Sequence of chain 1.B:
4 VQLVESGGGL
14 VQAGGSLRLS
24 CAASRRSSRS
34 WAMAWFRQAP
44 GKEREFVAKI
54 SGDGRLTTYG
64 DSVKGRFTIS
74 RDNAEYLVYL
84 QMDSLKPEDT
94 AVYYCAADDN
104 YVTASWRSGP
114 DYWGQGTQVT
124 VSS

The small molecule below binds the protein below.
Small molecule (SMILES): CN(Cc1cnc2nc(N)nc(N)c2n1)c1ccc(C(=O)N[C@@H](CCC(=O)O)C(=O)O)cc1

Binding-site contacts:
Ligand atom N3 contacts residue TYR79 of chain 1.B at 3.2 Å.
Ligand atom C6 contacts residue TYR79 of chain 1.B at 3.5 Å (hydrophobic).
Ligand atom NA2 contacts residue ARG74 of chain 1.B at 3.7 Å.
Ligand atom C8A contacts residue ARG74 of chain 1.B at 3.8 Å.
Ligand atom C15 contacts residue SER30 of chain 1.B at 3.5 Å.
Ligand atom C2 contacts residue ARG74 of chain 1.B at 3.8 Å.
Ligand atom C7 contacts residue TYR79 of chain 1.B at 2.9 Å (hydrophobic).
Ligand atom OE1 contacts residue SER30 of chain 1.B at 3.7 Å.
Ligand atom C16 contacts residue VAL4 of chain 1.B at 3.6 Å (hydrophobic).
Ligand atom CM contacts residue TRP34 of chain 1.B at 3.3 Å (hydrophobic).
Ligand atom N3 contacts residue LEU80 of chain 1.B at 3.3 Å (h-bond).
Ligand atom NA2 contacts residue LEU80 of chain 1.B at 3.2 Å (h-bond).
Ligand atom C contacts residue VAL4 of chain 1.B at 3.4 Å (hydrophobic).
Ligand atom N3 contacts residue VAL81 of chain 1.B at 3.5 Å.
Ligand atom C11 contacts residue SER30 of chain 1.B at 3.7 Å.
Ligand atom NA2 contacts residue ASP75 of chain 1.B at 3.4 Å (salt-bridge).
Ligand atom NA4 contacts residue CYS24 of chain 1.B at 3.0 Å (h-bond).
Ligand atom C14 contacts residue SER30 of chain 1.B at 3.7 Å.
Ligand atom N1 contacts residue ARG74 of chain 1.B at 3.1 Å (salt-bridge).
Ligand atom C8A contacts residue TYR79 of chain 1.B at 3.5 Å (hydrophobic).
Ligand atom NA2 contacts residue ASN76 of chain 1.B at 2.9 Å (h-bond).
Ligand atom CM contacts residue ALA100 of chain 1.B at 3.4 Å (hydrophobic).
Ligand atom N5 contacts residue ALA26 of chain 1.B at 3.7 Å.
Ligand atom C15 contacts residue ARG28 of chain 1.B at 3.3 Å.
Ligand atom C4 contacts residue TYR79 of chain 1.B at 3.4 Å (hydrophobic).
Ligand atom N8 contacts residue TYR79 of chain 1.B at 3.1 Å (h-bond).
Ligand atom O2 contacts residue TYR115 of chain 1.B at 3.4 Å (h-bond).
Ligand atom NA4 contacts residue TYR79 of chain 1.B at 3.3 Å (h-bond).
Ligand atom C11 contacts residue VAL4 of chain 1.B at 3.6 Å (hydrophobic).
Ligand atom N contacts residue VAL4 of chain 1.B at 3.5 Å.
Ligand atom C16 contacts residue SER30 of chain 1.B at 3.5 Å.
Ligand atom C13 contacts residue TRP34 of chain 1.B at 3.7 Å (hydrophobic).
Ligand atom OE1 contacts residue SER31 of chain 1.B at 3.1 Å (h-bond).
Ligand atom OE2 contacts residue SER30 of chain 1.B at 3.2 Å (h-bond).
Ligand atom N5 contacts residue TYR79 of chain 1.B at 3.5 Å.
Ligand atom O contacts residue ARG28 of chain 1.B at 3.5 Å (salt-bridge).
Ligand atom N1 contacts residue TYR79 of chain 1.B at 3.8 Å.
Ligand atom C4A contacts residue TYR79 of chain 1.B at 3.6 Å (hydrophobic).
Ligand atom C16 contacts residue ARG28 of chain 1.B at 3.5 Å.
Ligand atom C9 contacts residue ALA26 of chain 1.B at 3.8 Å (hydrophobic).